Binding-site contacts:
Ligand atom O3' contacts residue ASP1332 of chain 1.A at 3.1 Å (salt-bridge).
Ligand atom O2' contacts residue THR1419 of chain 1.A at 3.5 Å.
Ligand atom C5 contacts residue 2KH1 of chain 1.F at 3.5 Å.
Ligand atom C1' contacts residue GLN1426 of chain 1.A at 3.8 Å.
Ligand atom O3' contacts residue ASN824 of chain 1.A at 3.4 Å (h-bond).
Ligand atom C4' contacts residue ASP1332 of chain 1.A at 3.3 Å.
Ligand atom O2' contacts residue GLN1426 of chain 1.A at 3.3 Å (h-bond).
Ligand atom C5' contacts residue LYS1587 of chain 1.A at 3.3 Å.
Ligand atom OP1 contacts residue LYS1399 of chain 1.A at 3.6 Å (salt-bridge).
Ligand atom O2' contacts residue LYS1384 of chain 1.A at 3.5 Å (salt-bridge).
Ligand atom O2' contacts residue SER1330 of chain 1.A at 3.4 Å.
Ligand atom N3 contacts residue GLN1426 of chain 1.A at 3.5 Å (h-bond).
Ligand atom O2' contacts residue ASN1586 of chain 1.A at 3.8 Å.
Ligand atom O3' contacts residue MN1 of chain 1.H at 2.2 Å.
Ligand atom O4' contacts residue LYS1587 of chain 1.A at 2.7 Å (salt-bridge).
Ligand atom O2' contacts residue 2KH1 of chain 1.F at 3.5 Å (h-bond).
Ligand atom N2 contacts residue HIS1298 of chain 1.A at 3.3 Å.
Ligand atom C3' contacts residue 2KH1 of chain 1.F at 3.5 Å.
Ligand atom O3' contacts residue ASP1331 of chain 1.A at 3.2 Å (salt-bridge).
Ligand atom O6 contacts residue 2KH1 of chain 1.F at 3.2 Å (h-bond).
Ligand atom C2 contacts residue 2KH1 of chain 1.F at 3.8 Å.
Ligand atom P contacts residue ASN824 of chain 1.A at 3.5 Å.
Ligand atom OP1 contacts residue ASN824 of chain 1.A at 2.9 Å (h-bond).
Ligand atom N1 contacts residue 2KH1 of chain 1.F at 3.5 Å (h-bond).
Ligand atom C2' contacts residue 2KH1 of chain 1.F at 3.4 Å.
Ligand atom C4' contacts residue LYS1587 of chain 1.A at 3.4 Å.
Ligand atom OP1 contacts residue ALA822 of chain 1.A at 3.5 Å (h-bond).
Ligand atom OP1 contacts residue HIS707 of chain 1.A at 3.6 Å.
Ligand atom OP2 contacts residue LYS711 of chain 1.A at 3.4 Å (salt-bridge).
Ligand atom O4' contacts residue GLN1426 of chain 1.A at 3.7 Å.
Ligand atom O3' contacts residue 2KH1 of chain 1.F at 3.0 Å (h-bond).
Ligand atom C5' contacts residue ASP1332 of chain 1.A at 3.8 Å.
Ligand atom O2 contacts residue ASN1586 of chain 1.A at 3.7 Å.
Ligand atom O4' contacts residue LYS1384 of chain 1.A at 3.6 Å (salt-bridge).
Ligand atom N7 contacts residue 2KH1 of chain 1.F at 3.7 Å.
Ligand atom C6 contacts residue 2KH1 of chain 1.F at 3.4 Å.
Ligand atom N3 contacts residue HIS1298 of chain 1.A at 3.7 Å.
Ligand atom OP1 contacts residue SER823 of chain 1.A at 3.3 Å.
Ligand atom O2' contacts residue GLN1415 of chain 1.A at 3.5 Å (h-bond).
Ligand atom C3' contacts residue MN1 of chain 1.H at 3.6 Å.

Sequence of chain 1.A:
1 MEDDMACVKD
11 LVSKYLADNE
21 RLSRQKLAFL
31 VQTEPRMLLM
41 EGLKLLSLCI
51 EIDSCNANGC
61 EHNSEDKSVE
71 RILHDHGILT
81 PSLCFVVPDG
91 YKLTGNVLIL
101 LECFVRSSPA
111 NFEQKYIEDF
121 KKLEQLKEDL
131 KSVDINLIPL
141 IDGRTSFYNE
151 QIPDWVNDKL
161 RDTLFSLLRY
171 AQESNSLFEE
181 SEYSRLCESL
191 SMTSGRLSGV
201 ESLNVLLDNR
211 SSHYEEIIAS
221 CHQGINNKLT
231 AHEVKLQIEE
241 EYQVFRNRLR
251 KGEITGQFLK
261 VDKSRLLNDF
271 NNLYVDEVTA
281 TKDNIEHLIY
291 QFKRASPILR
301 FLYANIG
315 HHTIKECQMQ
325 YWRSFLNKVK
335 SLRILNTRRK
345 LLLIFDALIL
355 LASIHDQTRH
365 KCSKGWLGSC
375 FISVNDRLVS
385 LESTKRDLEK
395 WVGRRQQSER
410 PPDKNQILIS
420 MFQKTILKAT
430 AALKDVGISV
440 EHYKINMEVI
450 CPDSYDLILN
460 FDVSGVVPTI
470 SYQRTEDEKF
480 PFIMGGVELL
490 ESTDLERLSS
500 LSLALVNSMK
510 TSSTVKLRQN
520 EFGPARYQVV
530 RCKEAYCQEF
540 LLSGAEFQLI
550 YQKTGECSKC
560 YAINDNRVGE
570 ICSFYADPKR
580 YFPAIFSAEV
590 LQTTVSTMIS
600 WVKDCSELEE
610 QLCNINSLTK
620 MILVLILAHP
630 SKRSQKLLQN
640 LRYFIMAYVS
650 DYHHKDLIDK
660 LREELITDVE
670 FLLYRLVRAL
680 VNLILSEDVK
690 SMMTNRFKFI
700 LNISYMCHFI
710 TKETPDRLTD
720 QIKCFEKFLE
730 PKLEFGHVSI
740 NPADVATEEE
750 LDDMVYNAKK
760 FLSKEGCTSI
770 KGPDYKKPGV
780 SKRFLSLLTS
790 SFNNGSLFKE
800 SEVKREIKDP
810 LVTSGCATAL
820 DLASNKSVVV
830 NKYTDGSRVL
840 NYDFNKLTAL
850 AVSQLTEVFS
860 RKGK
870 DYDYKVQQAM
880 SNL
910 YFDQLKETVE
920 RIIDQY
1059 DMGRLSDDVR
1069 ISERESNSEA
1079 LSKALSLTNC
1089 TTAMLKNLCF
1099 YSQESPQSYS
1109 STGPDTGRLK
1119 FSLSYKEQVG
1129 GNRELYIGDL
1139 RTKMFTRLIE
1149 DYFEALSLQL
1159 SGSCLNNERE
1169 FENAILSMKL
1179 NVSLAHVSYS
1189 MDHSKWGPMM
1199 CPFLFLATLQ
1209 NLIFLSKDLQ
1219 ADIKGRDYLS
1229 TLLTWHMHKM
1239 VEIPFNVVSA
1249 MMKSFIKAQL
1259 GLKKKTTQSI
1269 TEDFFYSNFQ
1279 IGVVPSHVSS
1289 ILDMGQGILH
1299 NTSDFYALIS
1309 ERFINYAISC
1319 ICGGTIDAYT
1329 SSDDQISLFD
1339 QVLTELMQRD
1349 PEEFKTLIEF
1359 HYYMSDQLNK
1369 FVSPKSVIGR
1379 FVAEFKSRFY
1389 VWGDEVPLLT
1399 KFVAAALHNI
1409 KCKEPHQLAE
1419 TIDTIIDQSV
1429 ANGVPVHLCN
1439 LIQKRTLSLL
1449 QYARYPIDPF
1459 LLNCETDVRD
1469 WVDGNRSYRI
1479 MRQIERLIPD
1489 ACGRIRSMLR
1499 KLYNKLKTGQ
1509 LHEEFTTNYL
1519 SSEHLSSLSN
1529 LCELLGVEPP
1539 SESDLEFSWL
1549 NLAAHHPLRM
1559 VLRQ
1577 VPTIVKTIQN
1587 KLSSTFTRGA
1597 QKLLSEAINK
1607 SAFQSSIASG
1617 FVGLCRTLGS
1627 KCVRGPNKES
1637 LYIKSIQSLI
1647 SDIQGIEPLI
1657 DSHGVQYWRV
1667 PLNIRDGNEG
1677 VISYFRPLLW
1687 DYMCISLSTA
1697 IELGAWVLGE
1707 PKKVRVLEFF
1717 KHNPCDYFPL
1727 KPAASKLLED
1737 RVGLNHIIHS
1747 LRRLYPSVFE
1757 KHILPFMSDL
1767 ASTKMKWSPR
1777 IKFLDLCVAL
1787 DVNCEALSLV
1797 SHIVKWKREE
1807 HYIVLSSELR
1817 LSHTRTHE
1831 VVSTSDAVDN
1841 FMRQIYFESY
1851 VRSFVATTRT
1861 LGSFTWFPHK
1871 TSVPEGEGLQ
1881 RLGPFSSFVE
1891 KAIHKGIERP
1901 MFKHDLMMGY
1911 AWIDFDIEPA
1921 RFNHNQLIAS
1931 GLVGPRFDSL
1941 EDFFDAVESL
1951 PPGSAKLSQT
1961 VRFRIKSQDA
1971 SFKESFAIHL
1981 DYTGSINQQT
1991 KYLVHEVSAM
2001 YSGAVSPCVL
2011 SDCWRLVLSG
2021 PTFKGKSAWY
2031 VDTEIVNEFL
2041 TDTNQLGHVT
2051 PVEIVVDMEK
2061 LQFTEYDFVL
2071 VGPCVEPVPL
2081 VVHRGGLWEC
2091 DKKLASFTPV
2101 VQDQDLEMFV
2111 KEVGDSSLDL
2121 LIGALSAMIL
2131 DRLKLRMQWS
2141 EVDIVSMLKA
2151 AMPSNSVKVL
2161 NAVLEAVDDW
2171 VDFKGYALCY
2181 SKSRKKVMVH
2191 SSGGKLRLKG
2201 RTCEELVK

The small molecule below binds the protein below.
Small molecule (SMILES): Nc1ccn([C@@H]2O[C@H](CO[P](=O)(O)O[C@H]3[C@@H](O)[C@H](n4cnc5c(N)ncnc54)O[C@@H]3CO[P](=O)(O)O[C@H]3[C@@H](O)[C@H](n4ccc(=O)[nH]c4=O)O[C@@H]3COP(=O)=O)[C@@H](O[P](=O)(O)OC[C@H]3O[C@@H](n4cnc5c(=O)nc(N)[nH]c54)[C@H](O)[C@@H]3O[P](=O)(O)OC[C@H]3O[C@@H](n4ccc(N)nc4=O)[C@H](O)[C@@H]3O[P](=O)(O)OC[C@H]3O[C@@H](n4cnc5c(N)ncnc54)[C@H](O)[C@@H]3O[P](=O)(O)OC[C@H]3O[C@@H](n4ccc(N)nc4=O)[C@H](O)[C@@H]3O[P](=O)(O)OC[C@H]3O[C@@H](n4cnc5c(N)ncnc54)[C@H](O)[C@@H]3O[P](=O)(O)OC[C@H]3O[C@@H](n4cnc5c(=O)nc(N)[nH]c54)[C@H](O)[C@@H]3O)[C@H]2O)c(=O)n1